Binding-site contacts:
Ligand atom C5 contacts residue ASN154 of chain 1.C at 3.8 Å.
Ligand atom C8 contacts residue SER152 of chain 1.C at 3.4 Å.
Ligand atom C8 contacts residue GLN132 of chain 1.C at 4.2 Å.
Ligand atom C1 contacts residue ASN154 of chain 1.C at 1.5 Å.
Ligand atom C8 contacts residue LYS165 of chain 1.C at 4.2 Å.
Ligand atom C7 contacts residue GLN132 of chain 1.C at 4.3 Å.
Ligand atom O7 contacts residue PHE153 of chain 1.C at 4.2 Å.
Ligand atom C8 contacts residue ASN154 of chain 1.C at 4.1 Å.
Ligand atom N2 contacts residue ASN154 of chain 1.C at 3.0 Å (h-bond).
Ligand atom C7 contacts residue PHE153 of chain 1.C at 4.2 Å (hydrophobic).
Ligand atom O7 contacts residue SER152 of chain 1.C at 4.5 Å.
Ligand atom N2 contacts residue LYS165 of chain 1.C at 4.2 Å.
Ligand atom O7 contacts residue ASN154 of chain 1.C at 3.8 Å.
Ligand atom C7 contacts residue ASN154 of chain 1.C at 3.6 Å.
Ligand atom O7 contacts residue THR130 of chain 1.C at 4.5 Å.
Ligand atom C2 contacts residue ASN154 of chain 1.C at 2.6 Å.
Ligand atom C8 contacts residue PHE153 of chain 1.C at 3.5 Å (hydrophobic).
Ligand atom O7 contacts residue GLN132 of chain 1.C at 3.9 Å.
Ligand atom O5 contacts residue ASN154 of chain 1.C at 2.4 Å (h-bond).
Ligand atom C4 contacts residue ASN154 of chain 1.C at 4.3 Å.
Ligand atom C3 contacts residue ASN154 of chain 1.C at 3.9 Å.

A small-molecule ligand and the protein it binds are described below.
Small molecule (SMILES): CC(=O)N[C@@H]1[C@@H](O)[C@H](O)[C@@H](CO)O[C@H]1O

Sequence of chain 1.C:
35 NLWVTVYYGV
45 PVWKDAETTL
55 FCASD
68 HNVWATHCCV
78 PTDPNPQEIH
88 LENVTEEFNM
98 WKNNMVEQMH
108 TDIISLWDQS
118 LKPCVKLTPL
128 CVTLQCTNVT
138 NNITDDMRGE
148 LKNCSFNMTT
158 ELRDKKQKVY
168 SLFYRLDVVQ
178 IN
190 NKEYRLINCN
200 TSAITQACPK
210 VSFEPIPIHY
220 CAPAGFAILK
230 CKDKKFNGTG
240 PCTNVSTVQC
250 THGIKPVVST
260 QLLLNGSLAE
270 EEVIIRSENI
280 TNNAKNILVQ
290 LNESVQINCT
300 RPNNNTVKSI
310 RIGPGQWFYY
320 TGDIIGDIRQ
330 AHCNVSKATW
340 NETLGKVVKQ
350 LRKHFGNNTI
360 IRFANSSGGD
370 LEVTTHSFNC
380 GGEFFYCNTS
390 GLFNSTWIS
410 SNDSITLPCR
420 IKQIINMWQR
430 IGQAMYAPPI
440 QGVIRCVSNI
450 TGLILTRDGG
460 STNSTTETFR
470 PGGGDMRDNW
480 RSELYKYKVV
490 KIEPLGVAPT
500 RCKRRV